A small-molecule ligand and the protein it binds are described below.
Small molecule (SMILES): Nc1ccn([C@H]2C[C@H](O[P](=O)(O)OC[C@H]3O[C@@H](n4ccc(N)nc4=O)C[C@@H]3O[P](=O)(O)OC[C@H]3O[C@@H](n4cnc5c(=O)nc(N)[nH]c54)C[C@@H]3O)[C@@H](CO[P](=O)(O)O[C@H]3C[C@H](n4cnc5c(=O)nc(N)[nH]c54)O[C@@H]3COP(=O)(O)O)O2)c(=O)n1

Sequence of chain 1.D:
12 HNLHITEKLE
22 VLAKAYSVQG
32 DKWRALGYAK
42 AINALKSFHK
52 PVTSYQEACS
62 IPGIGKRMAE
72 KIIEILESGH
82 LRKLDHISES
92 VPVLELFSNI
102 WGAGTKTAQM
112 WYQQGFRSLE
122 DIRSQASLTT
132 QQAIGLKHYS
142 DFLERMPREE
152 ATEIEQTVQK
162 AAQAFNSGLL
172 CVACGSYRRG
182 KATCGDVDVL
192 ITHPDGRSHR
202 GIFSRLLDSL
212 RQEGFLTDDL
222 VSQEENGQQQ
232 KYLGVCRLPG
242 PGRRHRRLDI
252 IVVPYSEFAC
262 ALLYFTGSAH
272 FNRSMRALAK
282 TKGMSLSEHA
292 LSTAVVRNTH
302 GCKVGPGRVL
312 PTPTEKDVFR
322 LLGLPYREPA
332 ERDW

Binding-site contacts:
Ligand atom OP1 contacts residue TYR27 of chain 1.D at 3.0 Å (h-bond).
Ligand atom OP2 contacts residue ARG68 of chain 1.D at 3.3 Å.
Ligand atom OP3 contacts residue ARG68 of chain 1.D at 2.6 Å (salt-bridge).
Ligand atom O4' contacts residue ARG35 of chain 1.D at 3.6 Å.
Ligand atom N9 contacts residue ARG35 of chain 1.D at 3.5 Å.
Ligand atom N1 contacts residue TRP34 of chain 1.D at 3.5 Å (h-bond).
Ligand atom OP1 contacts residue ARG68 of chain 1.D at 3.7 Å.
Ligand atom C4 contacts residue TRP34 of chain 1.D at 3.6 Å (hydrophobic).
Ligand atom O3' contacts residue GLY64 of chain 1.D at 3.4 Å.
Ligand atom O3' contacts residue MET69 of chain 1.D at 3.6 Å.
Ligand atom C1' contacts residue ARG35 of chain 1.D at 3.6 Å.
Ligand atom P contacts residue ARG68 of chain 1.D at 3.6 Å.
Ligand atom OP3 contacts residue LYS72 of chain 1.D at 2.7 Å (salt-bridge).
Ligand atom P contacts residue GLY64 of chain 1.D at 3.7 Å.
Ligand atom O3' contacts residue ILE65 of chain 1.D at 3.6 Å.
Ligand atom C8 contacts residue ARG35 of chain 1.D at 3.6 Å.
Ligand atom OP2 contacts residue ARG68 of chain 1.D at 3.6 Å.
Ligand atom N3 contacts residue GLY38 of chain 1.D at 3.3 Å.
Ligand atom C2 contacts residue TRP34 of chain 1.D at 3.3 Å (hydrophobic).
Ligand atom OP2 contacts residue ILE65 of chain 1.D at 3.5 Å (h-bond).
Ligand atom C4' contacts residue TYR39 of chain 1.D at 3.7 Å (hydrophobic).
Ligand atom OP1 contacts residue LYS84 of chain 1.D at 3.5 Å (salt-bridge).
Ligand atom OP1 contacts residue ILE65 of chain 1.D at 3.8 Å.
Ligand atom OP2 contacts residue ARG35 of chain 1.D at 3.0 Å (salt-bridge).
Ligand atom N2 contacts residue TRP34 of chain 1.D at 3.8 Å.
Ligand atom OP1 contacts residue MET69 of chain 1.D at 2.9 Å (h-bond).
Ligand atom C5' contacts residue GLY64 of chain 1.D at 3.5 Å.
Ligand atom C4' contacts residue GLY64 of chain 1.D at 3.3 Å.
Ligand atom OP1 contacts residue PRO63 of chain 1.D at 3.5 Å.
Ligand atom P contacts residue TYR39 of chain 1.D at 3.8 Å.
Ligand atom OP1 contacts residue LYS72 of chain 1.D at 3.7 Å.
Ligand atom O6 contacts residue TRP34 of chain 1.D at 3.6 Å.
Ligand atom OP1 contacts residue TYR39 of chain 1.D at 2.6 Å (h-bond).
Ligand atom C4 contacts residue ARG35 of chain 1.D at 3.7 Å.
Ligand atom O4' contacts residue TYR39 of chain 1.D at 3.4 Å.
Ligand atom O5' contacts residue ARG35 of chain 1.D at 3.4 Å.
Ligand atom P contacts residue LYS72 of chain 1.D at 3.8 Å.
Ligand atom N3 contacts residue TRP34 of chain 1.D at 3.4 Å (h-bond).
Ligand atom OP1 contacts residue GLY64 of chain 1.D at 2.7 Å (h-bond).
Ligand atom OP1 contacts residue GLY66 of chain 1.D at 2.8 Å (h-bond).